Sequence of chain 1.F:
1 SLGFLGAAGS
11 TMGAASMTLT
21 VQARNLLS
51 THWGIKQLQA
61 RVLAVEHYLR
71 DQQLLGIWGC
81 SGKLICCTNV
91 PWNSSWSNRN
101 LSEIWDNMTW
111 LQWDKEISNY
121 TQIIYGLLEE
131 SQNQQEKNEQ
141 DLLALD

Sequence of chain 1.E:
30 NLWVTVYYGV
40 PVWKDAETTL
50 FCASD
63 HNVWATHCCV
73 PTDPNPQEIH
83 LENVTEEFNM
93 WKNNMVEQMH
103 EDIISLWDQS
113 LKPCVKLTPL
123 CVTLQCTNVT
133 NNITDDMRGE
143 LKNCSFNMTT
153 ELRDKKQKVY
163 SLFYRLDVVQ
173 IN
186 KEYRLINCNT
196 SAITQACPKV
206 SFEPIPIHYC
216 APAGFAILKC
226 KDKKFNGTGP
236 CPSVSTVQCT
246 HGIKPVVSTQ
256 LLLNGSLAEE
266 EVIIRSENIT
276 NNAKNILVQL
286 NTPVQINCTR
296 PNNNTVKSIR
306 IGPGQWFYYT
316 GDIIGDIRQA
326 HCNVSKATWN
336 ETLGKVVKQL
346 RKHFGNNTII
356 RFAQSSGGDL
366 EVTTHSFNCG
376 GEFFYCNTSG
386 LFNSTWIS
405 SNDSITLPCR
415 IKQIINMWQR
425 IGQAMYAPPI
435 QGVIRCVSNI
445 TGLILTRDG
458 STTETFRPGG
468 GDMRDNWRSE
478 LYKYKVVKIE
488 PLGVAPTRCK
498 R

Binding-site contacts:
Ligand atom C1 contacts residue ASN85 of chain 1.E at 1.5 Å.
Ligand atom C7 contacts residue GLU84 of chain 1.E at 4.5 Å.
Ligand atom O7 contacts residue ASN85 of chain 1.E at 4.2 Å.
Ligand atom C8 contacts residue GLU84 of chain 1.E at 3.9 Å.
Ligand atom O7 contacts residue GLY9 of chain 1.F at 4.2 Å.
Ligand atom C7 contacts residue ASN85 of chain 1.E at 3.7 Å.
Ligand atom C4 contacts residue ASN85 of chain 1.E at 4.3 Å.
Ligand atom O7 contacts residue SER10 of chain 1.F at 3.2 Å.
Ligand atom N2 contacts residue GLU84 of chain 1.E at 4.1 Å.
Ligand atom C7 contacts residue SER10 of chain 1.F at 4.3 Å.
Ligand atom C5 contacts residue ASN85 of chain 1.E at 3.8 Å.
Ligand atom C3 contacts residue ASN85 of chain 1.E at 3.9 Å.
Ligand atom O5 contacts residue ASN85 of chain 1.E at 2.4 Å (h-bond).
Ligand atom N2 contacts residue ASN85 of chain 1.E at 2.9 Å (h-bond).
Ligand atom C2 contacts residue ASN85 of chain 1.E at 2.5 Å.

The small molecule below binds the protein below.
Small molecule (SMILES): CC(=O)N[C@H]1[C@H](O[C@H]2[C@H](O)[C@@H](NC(C)=O)CO[C@@H]2CO)O[C@H](CO)[C@@H](O)[C@@H]1O